Sequence of chain 1.A:
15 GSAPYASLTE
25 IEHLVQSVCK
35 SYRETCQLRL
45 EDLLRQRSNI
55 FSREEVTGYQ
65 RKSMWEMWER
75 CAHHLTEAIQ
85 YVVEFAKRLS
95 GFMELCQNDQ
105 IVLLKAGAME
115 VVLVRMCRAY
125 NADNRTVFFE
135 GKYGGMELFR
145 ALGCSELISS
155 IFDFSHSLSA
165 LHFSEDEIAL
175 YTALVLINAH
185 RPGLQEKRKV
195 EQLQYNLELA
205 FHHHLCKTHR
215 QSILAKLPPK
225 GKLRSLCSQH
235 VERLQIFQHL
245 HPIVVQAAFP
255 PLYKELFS

Binding-site contacts:
Ligand atom CD1 contacts residue GLN104 of chain 1.A at 3.8 Å.
Ligand atom C contacts residue GLU259 of chain 1.A at 3.6 Å.
Ligand atom CD1 contacts residue LYS109 of chain 1.A at 4.0 Å.
Ligand atom CD2 contacts residue LYS91 of chain 1.A at 3.8 Å.
Ligand atom CD2 contacts residue GLN104 of chain 1.A at 3.8 Å.
Ligand atom O contacts residue MET97 of chain 1.A at 3.4 Å.
Ligand atom CD2 contacts residue LEU108 of chain 1.A at 3.9 Å (hydrophobic).
Ligand atom O contacts residue LYS91 of chain 1.A at 2.8 Å (salt-bridge).
Ligand atom CB contacts residue GLU259 of chain 1.A at 3.6 Å.
Ligand atom CE contacts residue GLN101 of chain 1.A at 3.3 Å.
Ligand atom NZ contacts residue GLN101 of chain 1.A at 3.6 Å.
Ligand atom OG contacts residue GLU259 of chain 1.A at 4.0 Å.
Ligand atom O contacts residue GLN101 of chain 1.A at 4.1 Å.
Ligand atom O contacts residue LYS91 of chain 1.A at 4.2 Å.
Ligand atom CB contacts residue LEU256 of chain 1.A at 3.9 Å (hydrophobic).
Ligand atom CD contacts residue GLN101 of chain 1.A at 3.8 Å.
Ligand atom CB contacts residue GLN101 of chain 1.A at 3.8 Å.
Ligand atom CG contacts residue LEU260 of chain 1.A at 4.1 Å (hydrophobic).
Ligand atom CD2 contacts residue PHE96 of chain 1.A at 4.0 Å (hydrophobic).
Ligand atom C contacts residue LYS91 of chain 1.A at 4.0 Å.
Ligand atom CA contacts residue GLU259 of chain 1.A at 3.6 Å.
Ligand atom OD2 contacts residue GLN101 of chain 1.A at 3.5 Å (h-bond).
Ligand atom CG contacts residue GLN101 of chain 1.A at 4.0 Å.
Ligand atom CD1 contacts residue PRO255 of chain 1.A at 3.3 Å (hydrophobic).
Ligand atom CG contacts residue GLN104 of chain 1.A at 4.1 Å.
Ligand atom CD1 contacts residue LEU256 of chain 1.A at 3.4 Å (hydrophobic).
Ligand atom CG contacts residue GLN101 of chain 1.A at 3.4 Å.
Ligand atom CD1 contacts residue LEU108 of chain 1.A at 4.2 Å (hydrophobic).
Ligand atom CA contacts residue LYS91 of chain 1.A at 4.1 Å.
Ligand atom CD1 contacts residue GLU259 of chain 1.A at 3.7 Å.
Ligand atom N contacts residue GLU259 of chain 1.A at 2.7 Å (salt-bridge).
Ligand atom CB contacts residue ILE105 of chain 1.A at 4.2 Å (hydrophobic).
Ligand atom CA contacts residue GLU259 of chain 1.A at 3.7 Å.
Ligand atom CD1 contacts residue ILE105 of chain 1.A at 3.9 Å (hydrophobic).
Ligand atom CD1 contacts residue LEU260 of chain 1.A at 3.6 Å (hydrophobic).
Ligand atom CB contacts residue GLU259 of chain 1.A at 3.3 Å.
Ligand atom CG contacts residue LEU256 of chain 1.A at 4.3 Å (hydrophobic).
Ligand atom C contacts residue GLU259 of chain 1.A at 3.8 Å.
Ligand atom CB contacts residue GLN104 of chain 1.A at 4.0 Å.
Ligand atom CG contacts residue GLU259 of chain 1.A at 3.4 Å.

The small molecule below binds the protein below.
Small molecule (SMILES): CC(C)C[C@H](NC(=O)[C@H](CC(C)C)NC(=O)[C@H](CCCCN)NC(=O)[C@H](CCCCN)NC(=O)[C@H](CC(C)C)NC(=O)[C@H](CC(C)C)NC(=O)[C@@H](N)CO)C(=O)N[C@H](C=O)CC(=O)O